A protein and the small-molecule ligand that binds it are described below.
Small molecule (SMILES): CO[P](=O)(O)O[C@H]1[C@@H](O)[C@H](n2ccc(=O)[nH]c2=O)O[C@@H]1COP(=O)(O)O

Binding-site contacts:
Ligand atom C2' contacts residue ARG125 of chain 1.I at 3.7 Å.
Ligand atom O5' contacts residue ARG125 of chain 1.I at 3.0 Å (salt-bridge).
Ligand atom C4 contacts residue ARG125 of chain 1.I at 3.7 Å.
Ligand atom C5' contacts residue ARG125 of chain 1.I at 4.2 Å.
Ligand atom OP2 contacts residue ARG131 of chain 1.I at 3.6 Å.
Ligand atom O3' contacts residue ARG125 of chain 1.I at 4.0 Å.
Ligand atom O4 contacts residue ARG125 of chain 1.I at 4.0 Å.
Ligand atom P contacts residue ARG125 of chain 1.I at 3.7 Å.
Ligand atom C5' contacts residue ARG131 of chain 1.I at 3.2 Å.
Ligand atom P contacts residue ARG131 of chain 1.I at 3.5 Å.
Ligand atom C5 contacts residue ARG125 of chain 1.I at 3.7 Å.
Ligand atom C5' contacts residue MET76 of chain 1.I at 4.3 Å (hydrophobic).
Ligand atom O2 contacts residue ARG125 of chain 1.I at 4.1 Å.
Ligand atom C2 contacts residue ARG125 of chain 1.I at 3.9 Å.
Ligand atom N1 contacts residue ARG125 of chain 1.I at 3.8 Å.
Ligand atom C1' contacts residue ARG125 of chain 1.I at 4.3 Å.
Ligand atom OP1 contacts residue ARG131 of chain 1.I at 3.4 Å (salt-bridge).
Ligand atom C5' contacts residue SER77 of chain 1.I at 4.4 Å.
Ligand atom OP3 contacts residue ARG125 of chain 1.I at 2.6 Å.
Ligand atom OP1 contacts residue ARG125 of chain 1.I at 2.8 Å (salt-bridge).
Ligand atom OP2 contacts residue SER77 of chain 1.I at 4.0 Å.
Ligand atom N3 contacts residue ARG125 of chain 1.I at 3.7 Å.
Ligand atom OP3 contacts residue SER77 of chain 1.I at 4.3 Å.
Ligand atom O5' contacts residue ARG131 of chain 1.I at 2.9 Å (salt-bridge).
Ligand atom C4' contacts residue ARG125 of chain 1.I at 4.3 Å.
Ligand atom C3' contacts residue ARG125 of chain 1.I at 3.3 Å.
Ligand atom C6 contacts residue ARG125 of chain 1.I at 3.7 Å.

Sequence of chain 1.I:
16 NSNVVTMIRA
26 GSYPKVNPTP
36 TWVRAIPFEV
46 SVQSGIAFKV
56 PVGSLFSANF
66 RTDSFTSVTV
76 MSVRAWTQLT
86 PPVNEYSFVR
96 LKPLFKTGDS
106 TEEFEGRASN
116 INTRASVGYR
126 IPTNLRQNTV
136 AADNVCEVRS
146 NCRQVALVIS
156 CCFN